The small molecule below binds the protein below.
Small molecule (SMILES): CC(=O)N[C@@H]1[C@@H](O)[C@H](O)[C@@H](CO)O[C@H]1O

Sequence of chain 1.A:
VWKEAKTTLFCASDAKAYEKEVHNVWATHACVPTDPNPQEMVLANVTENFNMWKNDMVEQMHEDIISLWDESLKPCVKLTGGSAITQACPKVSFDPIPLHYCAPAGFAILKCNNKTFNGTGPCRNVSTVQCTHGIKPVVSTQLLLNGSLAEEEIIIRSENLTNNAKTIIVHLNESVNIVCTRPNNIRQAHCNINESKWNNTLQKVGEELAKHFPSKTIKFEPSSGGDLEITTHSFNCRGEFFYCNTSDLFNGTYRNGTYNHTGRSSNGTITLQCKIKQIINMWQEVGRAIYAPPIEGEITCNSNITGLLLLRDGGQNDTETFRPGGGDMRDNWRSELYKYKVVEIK

Binding-site contacts:
Ligand atom N2 contacts residue THR120 of chain 1.A at 4.2 Å.
Ligand atom C4 contacts residue ASN118 of chain 1.A at 4.2 Å.
Ligand atom C7 contacts residue ASN118 of chain 1.A at 3.1 Å.
Ligand atom O6 contacts residue THR120 of chain 1.A at 4.2 Å.
Ligand atom N2 contacts residue ASN118 of chain 1.A at 2.7 Å (h-bond).
Ligand atom C2 contacts residue ASN118 of chain 1.A at 2.3 Å.
Ligand atom O6 contacts residue GLY121 of chain 1.A at 4.4 Å.
Ligand atom C7 contacts residue HIS220 of chain 1.A at 4.2 Å.
Ligand atom C8 contacts residue HIS220 of chain 1.A at 4.4 Å.
Ligand atom C3 contacts residue ASN118 of chain 1.A at 3.7 Å.
Ligand atom O7 contacts residue HIS220 of chain 1.A at 3.3 Å (h-bond).
Ligand atom C1 contacts residue THR120 of chain 1.A at 3.9 Å.
Ligand atom O5 contacts residue THR120 of chain 1.A at 4.0 Å.
Ligand atom C7 contacts residue LEU161 of chain 1.A at 4.2 Å (hydrophobic).
Ligand atom O6 contacts residue PRO122 of chain 1.A at 4.1 Å.
Ligand atom O5 contacts residue ASN118 of chain 1.A at 2.4 Å (h-bond).
Ligand atom C5 contacts residue THR120 of chain 1.A at 4.1 Å.
Ligand atom C5 contacts residue ASN118 of chain 1.A at 3.7 Å.
Ligand atom C8 contacts residue ASN118 of chain 1.A at 4.4 Å.
Ligand atom C8 contacts residue SER158 of chain 1.A at 4.1 Å.
Ligand atom C1 contacts residue ASN118 of chain 1.A at 1.4 Å.
Ligand atom O7 contacts residue ASN118 of chain 1.A at 3.1 Å (h-bond).
Ligand atom C8 contacts residue LEU161 of chain 1.A at 3.6 Å (hydrophobic).
Ligand atom C8 contacts residue ILE156 of chain 1.A at 3.3 Å (hydrophobic).
Ligand atom C7 contacts residue ILE156 of chain 1.A at 3.9 Å (hydrophobic).
Ligand atom O7 contacts residue ILE156 of chain 1.A at 4.0 Å.